This protein binds this small molecule.
Small molecule (SMILES): Cc1cc(CCCOc2c(C)cc(-c3noc(C(F)(F)F)n3)cc2C)on1

Binding-site contacts:
Ligand atom N3A contacts residue TYR144 of chain 16.A at 3.5 Å.
Ligand atom O1A contacts residue MET124 of chain 16.A at 3.2 Å.
Ligand atom F2 contacts residue ALA166 of chain 16.A at 3.5 Å.
Ligand atom C3A contacts residue LEU217 of chain 16.A at 3.6 Å (hydrophobic).
Ligand atom C4 contacts residue LEU100 of chain 16.A at 3.7 Å (hydrophobic).
Ligand atom CM4 contacts residue PHE179 of chain 16.A at 3.5 Å (hydrophobic).
Ligand atom C6B contacts residue LEU181 of chain 16.A at 3.3 Å (hydrophobic).
Ligand atom F2 contacts residue TYR144 of chain 16.A at 3.0 Å.
Ligand atom O1A contacts residue PHE179 of chain 16.A at 3.3 Å.
Ligand atom N2 contacts residue MET214 of chain 16.A at 3.8 Å.
Ligand atom N1A contacts residue PHE179 of chain 16.A at 3.6 Å.
Ligand atom CM6 contacts residue LEU184 of chain 16.A at 3.4 Å (hydrophobic).
Ligand atom C5B contacts residue ILE98 of chain 16.A at 3.5 Å (hydrophobic).
Ligand atom C4 contacts residue TYR190 of chain 16.A at 3.6 Å (hydrophobic).
Ligand atom N1A contacts residue MET124 of chain 16.A at 3.5 Å.
Ligand atom CM6 contacts residue LEU181 of chain 16.A at 3.5 Å (hydrophobic).
Ligand atom O1B contacts residue ILE98 of chain 16.A at 3.3 Å.
Ligand atom F3 contacts residue TYR142 of chain 16.A at 3.8 Å.
Ligand atom C4B contacts residue ILE98 of chain 16.A at 3.8 Å (hydrophobic).
Ligand atom C5B contacts residue LEU181 of chain 16.A at 3.5 Å (hydrophobic).
Ligand atom C6B contacts residue ILE98 of chain 16.A at 3.7 Å (hydrophobic).
Ligand atom F3 contacts residue VAL168 of chain 16.A at 3.0 Å.
Ligand atom CM2 contacts residue ILE77 of chain 16.A at 3.1 Å (hydrophobic).
Ligand atom F2 contacts residue MET143 of chain 16.A at 3.3 Å.
Ligand atom C1B contacts residue ILE98 of chain 16.A at 3.4 Å (hydrophobic).
Ligand atom C2A contacts residue PHE179 of chain 16.A at 3.6 Å (hydrophobic).
Ligand atom N3A contacts residue PHE179 of chain 16.A at 3.4 Å.
Ligand atom F1 contacts residue TYR144 of chain 16.A at 3.3 Å.
Ligand atom CM4 contacts residue TYR144 of chain 16.A at 3.9 Å (hydrophobic).
Ligand atom F2 contacts residue TYR142 of chain 16.A at 2.8 Å.
Ligand atom F1 contacts residue ALA166 of chain 16.A at 3.6 Å.
Ligand atom C3A contacts residue PHE179 of chain 16.A at 3.1 Å (hydrophobic).
Ligand atom C2B contacts residue ILE98 of chain 16.A at 3.7 Å (hydrophobic).
Ligand atom CM2 contacts residue ILE122 of chain 16.A at 3.8 Å (hydrophobic).
Ligand atom O1 contacts residue MET214 of chain 16.A at 3.5 Å (h-bond).
Ligand atom O1A contacts residue LEU217 of chain 16.A at 3.0 Å.
Ligand atom F3 contacts residue PHE179 of chain 16.A at 3.0 Å.
Ligand atom CM3 contacts residue ASN212 of chain 16.A at 3.4 Å.
Ligand atom N1A contacts residue LEU217 of chain 16.A at 3.3 Å.
Ligand atom F1 contacts residue PHE179 of chain 16.A at 3.8 Å.

Sequence of chain 16.A:
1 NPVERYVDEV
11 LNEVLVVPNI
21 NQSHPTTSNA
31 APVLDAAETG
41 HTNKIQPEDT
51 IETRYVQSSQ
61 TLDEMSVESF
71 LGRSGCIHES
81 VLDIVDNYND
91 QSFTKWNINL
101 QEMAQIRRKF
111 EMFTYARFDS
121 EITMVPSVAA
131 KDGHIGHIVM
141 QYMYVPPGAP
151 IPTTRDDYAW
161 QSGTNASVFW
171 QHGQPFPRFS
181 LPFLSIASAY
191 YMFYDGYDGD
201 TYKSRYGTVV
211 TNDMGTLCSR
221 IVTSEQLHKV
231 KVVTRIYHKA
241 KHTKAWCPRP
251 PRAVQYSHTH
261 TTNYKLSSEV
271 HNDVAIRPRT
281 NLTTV